Sequence of chain 1.C:
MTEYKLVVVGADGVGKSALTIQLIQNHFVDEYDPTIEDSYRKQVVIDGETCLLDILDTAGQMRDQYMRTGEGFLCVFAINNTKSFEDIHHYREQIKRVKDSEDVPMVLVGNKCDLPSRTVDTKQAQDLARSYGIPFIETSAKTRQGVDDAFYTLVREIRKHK

A small-molecule ligand and the protein it binds are described below.
Small molecule (SMILES): Nc1nc2c(ncn2[C@@H]2O[C@H](CO[P](=O)(O)O[P](=O)(O)CP(=O)(O)O)[C@@H](O)[C@H]2O)c(=O)[nH]1

Binding-site contacts:
Ligand atom C2' contacts residue VAL30 of chain 1.C at 3.4 Å (hydrophobic).
Ligand atom O2G contacts residue ASP13 of chain 1.C at 3.5 Å.
Ligand atom O1B contacts residue GLY16 of chain 1.C at 3.1 Å (h-bond).
Ligand atom O2A contacts residue ALA19 of chain 1.C at 2.7 Å (h-bond).
Ligand atom O2A contacts residue GLY16 of chain 1.C at 3.4 Å.
Ligand atom O2A contacts residue SER18 of chain 1.C at 3.4 Å (h-bond).
Ligand atom O3G contacts residue PRO35 of chain 1.C at 3.2 Å.
Ligand atom O3A contacts residue GLY16 of chain 1.C at 3.2 Å (h-bond).
Ligand atom C3B contacts residue MG1 of chain 1.K at 3.4 Å.
Ligand atom C3B contacts residue GLY14 of chain 1.C at 3.4 Å.
Ligand atom O1B contacts residue LYS17 of chain 1.C at 2.9 Å (salt-bridge).
Ligand atom N2 contacts residue ASP120 of chain 1.C at 2.9 Å (salt-bridge).
Ligand atom O6 contacts residue SER146 of chain 1.C at 3.5 Å.
Ligand atom PG contacts residue MG1 of chain 1.K at 3.2 Å.
Ligand atom O2B contacts residue SER18 of chain 1.C at 2.9 Å (h-bond).
Ligand atom N1 contacts residue ASP120 of chain 1.C at 2.8 Å (salt-bridge).
Ligand atom N7 contacts residue ASN117 of chain 1.C at 3.2 Å (h-bond).
Ligand atom C6 contacts residue ASP120 of chain 1.C at 3.5 Å.
Ligand atom O2' contacts residue ASP31 of chain 1.C at 3.1 Å (salt-bridge).
Ligand atom O1G contacts residue MG1 of chain 1.K at 2.0 Å.
Ligand atom C3' contacts residue GLU32 of chain 1.C at 3.5 Å.
Ligand atom N2 contacts residue LEU121 of chain 1.C at 3.5 Å.
Ligand atom O2G contacts residue GLY61 of chain 1.C at 3.2 Å (h-bond).
Ligand atom O6 contacts residue LYS118 of chain 1.C at 3.4 Å.
Ligand atom O3G contacts residue THR36 of chain 1.C at 3.5 Å (h-bond).
Ligand atom O6 contacts residue ASP120 of chain 1.C at 3.4 Å (salt-bridge).
Ligand atom O1B contacts residue GLY14 of chain 1.C at 3.4 Å (h-bond).
Ligand atom O3' contacts residue ASP31 of chain 1.C at 2.8 Å (salt-bridge).
Ligand atom PB contacts residue MG1 of chain 1.K at 3.2 Å.
Ligand atom O1B contacts residue VAL15 of chain 1.C at 3.2 Å (h-bond).
Ligand atom O4' contacts residue LYS118 of chain 1.C at 3.2 Å (salt-bridge).
Ligand atom O2B contacts residue MG1 of chain 1.K at 2.0 Å.
Ligand atom O6 contacts residue ALA147 of chain 1.C at 2.8 Å (h-bond).
Ligand atom O2' contacts residue VAL30 of chain 1.C at 2.6 Å (h-bond).
Ligand atom O1G contacts residue THR36 of chain 1.C at 3.0 Å (h-bond).
Ligand atom O2' contacts residue PHE29 of chain 1.C at 3.1 Å.
Ligand atom O6 contacts residue ASN117 of chain 1.C at 3.3 Å (h-bond).
Ligand atom O2G contacts residue LYS17 of chain 1.C at 2.7 Å (salt-bridge).
Ligand atom O2B contacts residue LYS17 of chain 1.C at 3.5 Å (salt-bridge).
Ligand atom O2G contacts residue GLY14 of chain 1.C at 3.5 Å (h-bond).